Binding-site contacts:
Ligand atom N contacts residue LYS65 of chain 1.A at 4.0 Å.
Ligand atom C contacts residue LYS65 of chain 1.A at 4.0 Å.
Ligand atom CD1 contacts residue GLU245 of chain 1.A at 3.9 Å.
Ligand atom CD1 contacts residue LEU82 of chain 1.A at 3.8 Å (hydrophobic).
Ligand atom CE contacts residue GLU83 of chain 1.A at 3.5 Å.
Ligand atom CD2 contacts residue MET246 of chain 1.A at 3.7 Å (hydrophobic).
Ligand atom NZ contacts residue VAL79 of chain 1.A at 4.0 Å.
Ligand atom C contacts residue GLU245 of chain 1.A at 3.7 Å.
Ligand atom CD1 contacts residue ASP241 of chain 1.A at 3.7 Å.
Ligand atom CG1 contacts residue GLU245 of chain 1.A at 3.4 Å.
Ligand atom NE2 contacts residue LEU75 of chain 1.A at 3.0 Å.
Ligand atom N contacts residue LEU242 of chain 1.A at 4.0 Å.
Ligand atom CD contacts residue LEU75 of chain 1.A at 3.9 Å (hydrophobic).
Ligand atom CD2 contacts residue LEU75 of chain 1.A at 3.6 Å (hydrophobic).
Ligand atom CD2 contacts residue LEU82 of chain 1.A at 3.8 Å (hydrophobic).
Ligand atom CD1 contacts residue ILE61 of chain 1.A at 3.5 Å (hydrophobic).
Ligand atom CD2 contacts residue VAL79 of chain 1.A at 3.6 Å (hydrophobic).
Ligand atom CA contacts residue LYS65 of chain 1.A at 3.9 Å.
Ligand atom CB contacts residue LEU242 of chain 1.A at 4.0 Å (hydrophobic).
Ligand atom CE1 contacts residue LEU75 of chain 1.A at 3.4 Å (hydrophobic).
Ligand atom CB contacts residue GLU245 of chain 1.A at 3.7 Å.
Ligand atom CB contacts residue LEU75 of chain 1.A at 3.6 Å (hydrophobic).
Ligand atom CD2 contacts residue GLU83 of chain 1.A at 3.5 Å.
Ligand atom NZ contacts residue GLU83 of chain 1.A at 2.9 Å (salt-bridge).
Ligand atom O contacts residue LYS65 of chain 1.A at 3.0 Å (salt-bridge).
Ligand atom CD2 contacts residue GLN78 of chain 1.A at 3.8 Å.
Ligand atom CA contacts residue GLU245 of chain 1.A at 3.8 Å.
Ligand atom CB contacts residue GLU245 of chain 1.A at 3.6 Å.
Ligand atom CD2 contacts residue ILE61 of chain 1.A at 3.7 Å (hydrophobic).
Ligand atom CD1 contacts residue GLN78 of chain 1.A at 3.9 Å.
Ligand atom CD1 contacts residue LEU242 of chain 1.A at 3.6 Å (hydrophobic).
Ligand atom CG2 contacts residue LEU242 of chain 1.A at 3.9 Å (hydrophobic).
Ligand atom CG contacts residue LEU75 of chain 1.A at 3.5 Å (hydrophobic).
Ligand atom CD1 contacts residue VAL79 of chain 1.A at 3.7 Å (hydrophobic).
Ligand atom N contacts residue GLU245 of chain 1.A at 2.8 Å (salt-bridge).
Ligand atom CA contacts residue LYS65 of chain 1.A at 4.0 Å.
Ligand atom CA contacts residue VAL79 of chain 1.A at 3.9 Å (hydrophobic).
Ligand atom CA contacts residue GLU245 of chain 1.A at 3.5 Å.
Ligand atom NE2 contacts residue LEU75 of chain 1.A at 3.8 Å.
Ligand atom CD contacts residue GLU83 of chain 1.A at 3.3 Å.

Sequence of chain 1.A:
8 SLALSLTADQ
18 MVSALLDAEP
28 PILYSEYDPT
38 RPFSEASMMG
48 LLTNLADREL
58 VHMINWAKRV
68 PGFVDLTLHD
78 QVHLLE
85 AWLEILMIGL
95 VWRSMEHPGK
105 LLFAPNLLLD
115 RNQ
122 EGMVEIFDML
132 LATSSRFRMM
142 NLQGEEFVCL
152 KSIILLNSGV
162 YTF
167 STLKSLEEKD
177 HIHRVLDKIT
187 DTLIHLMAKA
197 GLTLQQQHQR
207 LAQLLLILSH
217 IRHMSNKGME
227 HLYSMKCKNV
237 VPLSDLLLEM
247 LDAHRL

This small molecule binds to this protein.
Small molecule (SMILES): CC[C@H](C)[C@H](NC(=O)[C@@H](N)CCCCN)C(=O)N[C@@H](CC(C)C)C(=O)N[C@@H](CC1=NC=NC1)C(=O)N[C@@H](CCCN=C(N)N)C(=O)N[C@@H](CC(C)C)C(=O)N[C@@H](CC(C)C)C(=O)N[C@@H](CCC(N)=O)C(=O)N[C@@H](C)C=O